A small-molecule ligand and the protein it binds are described below.
Small molecule (SMILES): C[C@]12CC[C@H](O)C[C@@H]1CC[C@@H]1[C@@H]2CC[C@]2(C)C(=O)CC[C@@H]12

Sequence of chain 1.A:
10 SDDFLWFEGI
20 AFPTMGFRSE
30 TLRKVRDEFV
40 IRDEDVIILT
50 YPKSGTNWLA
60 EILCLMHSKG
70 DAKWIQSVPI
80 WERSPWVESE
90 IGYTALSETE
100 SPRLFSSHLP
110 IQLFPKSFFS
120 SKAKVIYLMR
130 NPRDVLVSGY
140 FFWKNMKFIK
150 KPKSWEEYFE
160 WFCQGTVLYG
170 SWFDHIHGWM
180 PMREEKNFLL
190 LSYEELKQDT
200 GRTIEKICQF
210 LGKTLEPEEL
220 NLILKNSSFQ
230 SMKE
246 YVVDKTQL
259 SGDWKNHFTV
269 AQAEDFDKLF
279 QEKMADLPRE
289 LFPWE

Binding-site contacts:
Ligand atom C1 contacts residue HIS107 of chain 1.A at 3.5 Å.
Ligand atom C12 contacts residue TRP85 of chain 1.A at 4.3 Å (hydrophobic).
Ligand atom C1 contacts residue TRP85 of chain 1.A at 4.1 Å (hydrophobic).
Ligand atom C18 contacts residue PHE26 of chain 1.A at 4.3 Å (hydrophobic).
Ligand atom C9 contacts residue TRP85 of chain 1.A at 4.2 Å (hydrophobic).
Ligand atom C17 contacts residue TRP80 of chain 1.A at 4.5 Å (hydrophobic).
Ligand atom C17 contacts residue SER88 of chain 1.A at 4.3 Å.
Ligand atom O17 contacts residue SER88 of chain 1.A at 3.3 Å (h-bond).
Ligand atom C6 contacts residue PHE141 of chain 1.A at 4.0 Å (hydrophobic).
Ligand atom C2 contacts residue TRP142 of chain 1.A at 3.7 Å (hydrophobic).
Ligand atom C13 contacts residue SER88 of chain 1.A at 4.5 Å.
Ligand atom O17 contacts residue ILE90 of chain 1.A at 3.7 Å.
Ligand atom C4 contacts residue PHE141 of chain 1.A at 3.5 Å (hydrophobic).
Ligand atom C3 contacts residue HIS107 of chain 1.A at 3.3 Å.
Ligand atom C3 contacts residue PRO51 of chain 1.A at 4.3 Å (hydrophobic).
Ligand atom C4 contacts residue TRP142 of chain 1.A at 4.3 Å (hydrophobic).
Ligand atom C11 contacts residue PHE26 of chain 1.A at 3.5 Å (hydrophobic).
Ligand atom O17 contacts residue GLY91 of chain 1.A at 4.5 Å.
Ligand atom O3 contacts residue PRO51 of chain 1.A at 3.7 Å.
Ligand atom C16 contacts residue TRP80 of chain 1.A at 3.8 Å (hydrophobic).
Ligand atom C14 contacts residue TRP80 of chain 1.A at 4.2 Å (hydrophobic).
Ligand atom C19 contacts residue TRP142 of chain 1.A at 3.6 Å (hydrophobic).
Ligand atom O3 contacts residue LYS52 of chain 1.A at 3.8 Å.
Ligand atom C17 contacts residue ILE90 of chain 1.A at 4.2 Å (hydrophobic).
Ligand atom O3 contacts residue HIS107 of chain 1.A at 3.3 Å (h-bond).
Ligand atom C2 contacts residue HIS107 of chain 1.A at 3.4 Å.
Ligand atom C2 contacts residue TYR168 of chain 1.A at 4.2 Å (hydrophobic).
Ligand atom C12 contacts residue SER88 of chain 1.A at 3.7 Å.
Ligand atom C2 contacts residue PRO51 of chain 1.A at 4.0 Å (hydrophobic).
Ligand atom C7 contacts residue TRP85 of chain 1.A at 4.3 Å (hydrophobic).
Ligand atom O3 contacts residue SO41 of chain 1.B at 3.4 Å (h-bond).
Ligand atom C14 contacts residue TRP85 of chain 1.A at 4.2 Å (hydrophobic).
Ligand atom C7 contacts residue TRP80 of chain 1.A at 4.0 Å (hydrophobic).
Ligand atom C1 contacts residue TYR168 of chain 1.A at 4.0 Å (hydrophobic).
Ligand atom C5 contacts residue PHE141 of chain 1.A at 4.4 Å (hydrophobic).
Ligand atom C16 contacts residue ILE90 of chain 1.A at 4.0 Å (hydrophobic).
Ligand atom C5 contacts residue TRP85 of chain 1.A at 4.3 Å (hydrophobic).
Ligand atom C12 contacts residue PHE26 of chain 1.A at 3.6 Å (hydrophobic).
Ligand atom C11 contacts residue TRP85 of chain 1.A at 4.5 Å (hydrophobic).
Ligand atom C15 contacts residue TRP80 of chain 1.A at 3.5 Å (hydrophobic).